Binding-site contacts:
Ligand atom PB contacts residue ASP219 of chain 1.B at 3.7 Å.
Ligand atom O3A contacts residue LYS52 of chain 1.B at 3.6 Å.
Ligand atom O1B contacts residue SER40 of chain 1.B at 2.9 Å (h-bond).
Ligand atom O2G contacts residue HIS205 of chain 1.B at 3.4 Å (h-bond).
Ligand atom O2B contacts residue ASP219 of chain 1.B at 2.7 Å (salt-bridge).
Ligand atom O1A contacts residue ASP219 of chain 1.B at 3.3 Å.
Ligand atom C6 contacts residue ILE103 of chain 1.B at 3.6 Å (hydrophobic).
Ligand atom O2A contacts residue MG1 of chain 1.L at 1.9 Å.
Ligand atom C8 contacts residue ILE218 of chain 1.B at 3.6 Å (hydrophobic).
Ligand atom C3' contacts residue ILE218 of chain 1.B at 3.6 Å (hydrophobic).
Ligand atom O2A contacts residue ASP219 of chain 1.B at 3.0 Å (salt-bridge).
Ligand atom O2B contacts residue LYS52 of chain 1.B at 3.1 Å (salt-bridge).
Ligand atom O1B contacts residue LYS52 of chain 1.B at 3.5 Å.
Ligand atom PG contacts residue MG1 of chain 1.L at 3.1 Å.
Ligand atom C5 contacts residue ILE50 of chain 1.B at 3.7 Å (hydrophobic).
Ligand atom PG contacts residue MG1 of chain 1.M at 3.5 Å.
Ligand atom PA contacts residue MG1 of chain 1.L at 3.2 Å.
Ligand atom O2G contacts residue ASP219 of chain 1.B at 3.0 Å (salt-bridge).
Ligand atom PG contacts residue ASP219 of chain 1.B at 3.6 Å.
Ligand atom O3A contacts residue MG1 of chain 1.L at 3.6 Å.
Ligand atom PB contacts residue MG1 of chain 1.M at 3.6 Å.
Ligand atom N1 contacts residue GLU102 of chain 1.B at 3.7 Å.
Ligand atom C2 contacts residue ILE103 of chain 1.B at 3.5 Å (hydrophobic).
Ligand atom N7 contacts residue TYR100 of chain 1.B at 2.8 Å (h-bond).
Ligand atom O3G contacts residue ASP219 of chain 1.B at 3.2 Å (salt-bridge).
Ligand atom O1A contacts residue LYS52 of chain 1.B at 2.9 Å (salt-bridge).
Ligand atom O2B contacts residue MG1 of chain 1.M at 2.1 Å.
Ligand atom C8 contacts residue TYR100 of chain 1.B at 3.4 Å (hydrophobic).
Ligand atom N1 contacts residue ILE103 of chain 1.B at 2.8 Å (h-bond).
Ligand atom O2G contacts residue MG1 of chain 1.L at 1.7 Å.
Ligand atom O6 contacts residue ILE103 of chain 1.B at 2.9 Å (h-bond).
Ligand atom O2A contacts residue HIS205 of chain 1.B at 3.4 Å (h-bond).
Ligand atom O2B contacts residue MG1 of chain 1.L at 3.7 Å.
Ligand atom N3B contacts residue MG1 of chain 1.L at 3.5 Å.
Ligand atom O6 contacts residue TYR100 of chain 1.B at 3.6 Å.
Ligand atom N3 contacts residue PHE107 of chain 1.B at 3.6 Å.
Ligand atom O3G contacts residue MG1 of chain 1.M at 2.3 Å.
Ligand atom PA contacts residue ASP219 of chain 1.B at 3.6 Å.
Ligand atom N2 contacts residue ILE103 of chain 1.B at 3.2 Å (h-bond).
Ligand atom O6 contacts residue ILE218 of chain 1.B at 3.7 Å.

Sequence of chain 1.B:
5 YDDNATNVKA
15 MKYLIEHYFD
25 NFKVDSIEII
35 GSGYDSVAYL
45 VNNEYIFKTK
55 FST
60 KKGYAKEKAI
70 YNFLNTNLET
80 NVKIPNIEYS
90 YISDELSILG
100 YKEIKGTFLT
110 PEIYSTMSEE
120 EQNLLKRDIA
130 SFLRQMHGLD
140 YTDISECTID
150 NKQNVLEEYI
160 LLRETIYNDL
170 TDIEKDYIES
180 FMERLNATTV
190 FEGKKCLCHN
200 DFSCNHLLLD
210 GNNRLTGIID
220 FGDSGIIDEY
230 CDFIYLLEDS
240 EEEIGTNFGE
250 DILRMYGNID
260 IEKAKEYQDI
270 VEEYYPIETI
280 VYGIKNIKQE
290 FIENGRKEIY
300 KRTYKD

The protein below binds the small molecule below.
Small molecule (SMILES): Nc1nc2c(ncn2[C@@H]2O[C@H](CO[P](=O)(O)O[P](=O)(O)NP(=O)(O)O)[C@@H](O)[C@H]2O)c(=O)[nH]1